The small molecule below binds the protein below.
Small molecule (SMILES): CCCCCCCC(=O)OC[C@H](COP(=O)(O)O[C@@H]1[C@H](O)[C@H](O)[C@@H](OP(=O)(O)O)[C@H](OP(=O)(O)O)[C@H]1O)OC(=O)CCCCCCC

Sequence of chain 1.A:
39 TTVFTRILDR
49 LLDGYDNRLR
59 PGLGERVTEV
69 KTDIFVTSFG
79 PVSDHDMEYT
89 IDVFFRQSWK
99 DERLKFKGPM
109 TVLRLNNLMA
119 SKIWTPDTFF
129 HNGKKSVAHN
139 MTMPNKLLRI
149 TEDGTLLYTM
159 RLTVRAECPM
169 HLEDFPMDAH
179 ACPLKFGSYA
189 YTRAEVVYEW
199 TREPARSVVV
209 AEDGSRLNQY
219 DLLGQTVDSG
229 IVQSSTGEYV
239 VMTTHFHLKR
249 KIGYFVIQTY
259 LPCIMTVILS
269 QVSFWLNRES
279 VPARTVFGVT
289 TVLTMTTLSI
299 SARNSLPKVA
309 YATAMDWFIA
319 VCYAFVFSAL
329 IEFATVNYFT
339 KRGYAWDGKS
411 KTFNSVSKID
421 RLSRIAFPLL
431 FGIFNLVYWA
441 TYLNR

Binding-site contacts:
Ligand atom P5 contacts residue SER415 of chain 1.A at 3.8 Å.
Ligand atom O12 contacts residue LYS418 of chain 1.A at 2.6 Å (salt-bridge).
Ligand atom O53 contacts residue SER415 of chain 1.A at 2.7 Å (h-bond).
Ligand atom O13 contacts residue LYS418 of chain 1.A at 3.5 Å (salt-bridge).
Ligand atom O6 contacts residue PHE337 of chain 1.A at 3.8 Å.
Ligand atom O11 contacts residue SER417 of chain 1.A at 2.4 Å (h-bond).
Ligand atom P1 contacts residue SER417 of chain 1.A at 3.5 Å.
Ligand atom O43 contacts residue LYS339 of chain 1.A at 3.0 Å (salt-bridge).
Ligand atom O1 contacts residue PHE337 of chain 1.A at 3.7 Å.
Ligand atom O2C contacts residue ILE419 of chain 1.A at 3.4 Å.
Ligand atom C6 contacts residue PHE337 of chain 1.A at 3.9 Å (hydrophobic).
Ligand atom O1A contacts residue LYS418 of chain 1.A at 3.2 Å.
Ligand atom C2A contacts residue ILE419 of chain 1.A at 3.8 Å (hydrophobic).
Ligand atom O3C contacts residue PHE337 of chain 1.A at 3.3 Å.
Ligand atom O3C contacts residue ILE419 of chain 1.A at 3.6 Å.
Ligand atom O12 contacts residue SER417 of chain 1.A at 3.3 Å.
Ligand atom C1C contacts residue ILE419 of chain 1.A at 3.8 Å (hydrophobic).
Ligand atom C1 contacts residue LYS418 of chain 1.A at 3.8 Å.
Ligand atom P1 contacts residue LYS418 of chain 1.A at 3.7 Å.
Ligand atom O52 contacts residue SER415 of chain 1.A at 3.5 Å (h-bond).
Ligand atom O52 contacts residue ASN414 of chain 1.A at 3.4 Å.
Ligand atom C7A contacts residue ILE419 of chain 1.A at 3.7 Å (hydrophobic).
Ligand atom C2 contacts residue LYS418 of chain 1.A at 3.7 Å.
Ligand atom O6 contacts residue SER415 of chain 1.A at 3.9 Å.
Ligand atom O41 contacts residue LYS339 of chain 1.A at 2.7 Å (salt-bridge).
Ligand atom C3C contacts residue PHE337 of chain 1.A at 3.6 Å (hydrophobic).
Ligand atom O52 contacts residue ARG340 of chain 1.A at 2.9 Å (salt-bridge).
Ligand atom O4 contacts residue LYS339 of chain 1.A at 3.8 Å.
Ligand atom O6 contacts residue ARG276 of chain 1.A at 2.9 Å (salt-bridge).
Ligand atom O11 contacts residue ARG276 of chain 1.A at 3.5 Å (salt-bridge).
Ligand atom P5 contacts residue ARG340 of chain 1.A at 3.5 Å.
Ligand atom O2 contacts residue PHE337 of chain 1.A at 3.9 Å.
Ligand atom O5 contacts residue LYS339 of chain 1.A at 3.4 Å.
Ligand atom C5B contacts residue THR333 of chain 1.A at 3.8 Å.
Ligand atom O51 contacts residue LYS339 of chain 1.A at 3.5 Å (salt-bridge).
Ligand atom C2B contacts residue THR333 of chain 1.A at 3.6 Å.
Ligand atom C6A contacts residue LEU422 of chain 1.A at 3.6 Å (hydrophobic).
Ligand atom O1 contacts residue ARG276 of chain 1.A at 3.9 Å.
Ligand atom P4 contacts residue LYS339 of chain 1.A at 3.3 Å.
Ligand atom O51 contacts residue ARG340 of chain 1.A at 2.9 Å (salt-bridge).